A protein and the small-molecule ligand that binds it are described below.
Small molecule (SMILES): CN1Cc2ccccc2NC1=O

Sequence of chain 1.A:
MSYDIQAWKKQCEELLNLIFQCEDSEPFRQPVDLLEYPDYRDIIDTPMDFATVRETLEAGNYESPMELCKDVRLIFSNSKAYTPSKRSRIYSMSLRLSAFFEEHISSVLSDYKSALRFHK

Binding-site contacts:
Ligand atom CAC contacts residue TYR38 of chain 1.A at 3.3 Å (hydrophobic).
Ligand atom CAF contacts residue TYR83 of chain 1.A at 4.1 Å (hydrophobic).
Ligand atom CAI contacts residue ILE91 of chain 1.A at 4.0 Å (hydrophobic).
Ligand atom CAD contacts residue ILE91 of chain 1.A at 4.1 Å (hydrophobic).
Ligand atom CAA contacts residue PHE29 of chain 1.A at 4.0 Å (hydrophobic).
Ligand atom CAG contacts residue VAL33 of chain 1.A at 3.8 Å (hydrophobic).
Ligand atom NAH contacts residue THR84 of chain 1.A at 2.8 Å (h-bond).
Ligand atom CAF contacts residue ILE91 of chain 1.A at 3.5 Å (hydrophobic).
Ligand atom CAG contacts residue TYR41 of chain 1.A at 4.3 Å (hydrophobic).
Ligand atom CAA contacts residue VAL33 of chain 1.A at 3.7 Å (hydrophobic).
Ligand atom NAL contacts residue VAL33 of chain 1.A at 4.2 Å.
Ligand atom CAI contacts residue SER80 of chain 1.A at 4.1 Å.
Ligand atom CAJ contacts residue TYR83 of chain 1.A at 4.1 Å (hydrophobic).
Ligand atom NAH contacts residue TYR83 of chain 1.A at 3.7 Å.
Ligand atom CAI contacts residue THR84 of chain 1.A at 3.6 Å.
Ligand atom CAF contacts residue THR84 of chain 1.A at 3.9 Å.
Ligand atom CAK contacts residue TYR83 of chain 1.A at 3.8 Å (hydrophobic).
Ligand atom OAB contacts residue ILE91 of chain 1.A at 3.8 Å.
Ligand atom CAI contacts residue TYR83 of chain 1.A at 4.2 Å (hydrophobic).
Ligand atom OAB contacts residue THR84 of chain 1.A at 3.5 Å (h-bond).
Ligand atom CAK contacts residue THR84 of chain 1.A at 3.8 Å.
Ligand atom CAE contacts residue TYR83 of chain 1.A at 4.4 Å (hydrophobic).
Ligand atom OAB contacts residue SER80 of chain 1.A at 2.9 Å (h-bond).
Ligand atom CAK contacts residue ILE91 of chain 1.A at 3.9 Å (hydrophobic).
Ligand atom CAA contacts residue PRO28 of chain 1.A at 3.7 Å (hydrophobic).
Ligand atom CAE contacts residue TYR38 of chain 1.A at 3.6 Å (hydrophobic).
Ligand atom CAD contacts residue TYR83 of chain 1.A at 4.5 Å (hydrophobic).
Ligand atom NAH contacts residue ILE91 of chain 1.A at 4.0 Å.
Ligand atom CAD contacts residue TYR38 of chain 1.A at 4.5 Å (hydrophobic).
Ligand atom OAB contacts residue PHE29 of chain 1.A at 3.9 Å.
Ligand atom CAG contacts residue TYR83 of chain 1.A at 4.3 Å (hydrophobic).